A small-molecule ligand and the protein it binds are described below.
Small molecule (SMILES): O=c1[nH]cnc2c1ncn2[C@@H]1O[C@H](COP(=O)(O)O)[C@@H](O)[C@H]1O

Sequence of chain 1.A:
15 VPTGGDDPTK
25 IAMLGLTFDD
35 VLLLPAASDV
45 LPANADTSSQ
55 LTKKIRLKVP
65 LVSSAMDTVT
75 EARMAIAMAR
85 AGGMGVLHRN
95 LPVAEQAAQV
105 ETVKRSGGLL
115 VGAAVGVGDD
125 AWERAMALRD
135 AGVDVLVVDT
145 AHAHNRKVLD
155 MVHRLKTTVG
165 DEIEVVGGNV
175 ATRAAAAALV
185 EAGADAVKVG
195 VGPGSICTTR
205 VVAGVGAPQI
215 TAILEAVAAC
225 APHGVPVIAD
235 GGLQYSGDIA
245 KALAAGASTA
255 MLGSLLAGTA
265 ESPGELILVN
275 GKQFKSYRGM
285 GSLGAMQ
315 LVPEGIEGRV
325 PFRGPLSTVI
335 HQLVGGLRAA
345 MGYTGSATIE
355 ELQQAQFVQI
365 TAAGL

Binding-site contacts:
Ligand atom O2' contacts residue ASN173 of chain 1.A at 3.7 Å.
Ligand atom O3' contacts residue SER68 of chain 1.A at 2.8 Å (h-bond).
Ligand atom C5' contacts residue TYR281 of chain 1.A at 3.5 Å (hydrophobic).
Ligand atom O2' contacts residue ASP234 of chain 1.A at 2.6 Å (salt-bridge).
Ligand atom C5 contacts residue ILE200 of chain 1.A at 3.5 Å (hydrophobic).
Ligand atom C6 contacts residue GLU318 of chain 1.A at 3.7 Å.
Ligand atom C8 contacts residue MET70 of chain 1.A at 3.6 Å (hydrophobic).
Ligand atom O1P contacts residue SER258 of chain 1.A at 3.0 Å (h-bond).
Ligand atom O3' contacts residue ASP234 of chain 1.A at 2.6 Å (salt-bridge).
Ligand atom C4' contacts residue ASP234 of chain 1.A at 3.5 Å.
Ligand atom O2P contacts residue GLY257 of chain 1.A at 3.0 Å (h-bond).
Ligand atom O3P contacts residue SER199 of chain 1.A at 2.9 Å (h-bond).
Ligand atom O6 contacts residue GLY283 of chain 1.A at 3.2 Å.
Ligand atom O6 contacts residue GLY319 of chain 1.A at 3.4 Å.
Ligand atom O6 contacts residue 6Q81 of chain 1.C at 3.2 Å (h-bond).
Ligand atom O5' contacts residue GLY198 of chain 1.A at 3.6 Å.
Ligand atom N1 contacts residue 6Q81 of chain 1.C at 3.5 Å (h-bond).
Ligand atom O6 contacts residue MET284 of chain 1.A at 3.2 Å (h-bond).
Ligand atom O2P contacts residue SER258 of chain 1.A at 3.3 Å (h-bond).
Ligand atom C4 contacts residue ILE200 of chain 1.A at 3.7 Å (hydrophobic).
Ligand atom O2' contacts residue 6Q81 of chain 1.C at 3.4 Å.
Ligand atom N7 contacts residue GLY283 of chain 1.A at 3.6 Å.
Ligand atom O3' contacts residue MET255 of chain 1.A at 3.7 Å.
Ligand atom N3 contacts residue 6Q81 of chain 1.C at 3.2 Å.
Ligand atom N7 contacts residue MET284 of chain 1.A at 3.0 Å (h-bond).
Ligand atom C3' contacts residue SER68 of chain 1.A at 3.6 Å.
Ligand atom N1 contacts residue GLU318 of chain 1.A at 2.6 Å (salt-bridge).
Ligand atom O1P contacts residue TYR281 of chain 1.A at 2.6 Å (h-bond).
Ligand atom C2 contacts residue CYS201 of chain 1.A at 3.2 Å (hydrophobic).
Ligand atom C6 contacts residue 6Q81 of chain 1.C at 3.2 Å.
Ligand atom O3P contacts residue GLY198 of chain 1.A at 3.6 Å.
Ligand atom C6 contacts residue GLY285 of chain 1.A at 3.7 Å.
Ligand atom C4 contacts residue 6Q81 of chain 1.C at 3.5 Å.
Ligand atom C2 contacts residue GLU318 of chain 1.A at 3.4 Å.
Ligand atom O6 contacts residue GLY285 of chain 1.A at 2.7 Å (h-bond).
Ligand atom O1P contacts residue SER199 of chain 1.A at 2.8 Å (h-bond).
Ligand atom C2 contacts residue 6Q81 of chain 1.C at 3.3 Å.
Ligand atom C3' contacts residue ASP234 of chain 1.A at 3.5 Å.
Ligand atom O5' contacts residue GLY235 of chain 1.A at 3.6 Å.
Ligand atom O3P contacts residue GLY236 of chain 1.A at 3.0 Å (h-bond).